Binding-site contacts:
Ligand atom O2 contacts residue TYR34 of chain 1.M at 4.0 Å.
Ligand atom C6 contacts residue TRP93 of chain 1.M at 3.5 Å (hydrophobic).
Ligand atom C16 contacts residue TRP93 of chain 1.M at 3.9 Å (hydrophobic).
Ligand atom C4 contacts residue TRP33 of chain 1.N at 3.5 Å (hydrophobic).
Ligand atom O1 contacts residue GLU99 of chain 1.N at 3.6 Å.
Ligand atom N1 contacts residue TRP33 of chain 1.N at 3.8 Å.
Ligand atom O4 contacts residue TRP33 of chain 1.N at 4.0 Å.
Ligand atom O2 contacts residue GLU99 of chain 1.N at 3.5 Å.
Ligand atom C13 contacts residue GLY51 of chain 1.M at 4.1 Å.
Ligand atom C13 contacts residue LEU100 of chain 1.N at 3.8 Å (hydrophobic).
Ligand atom C3 contacts residue TYR98 of chain 1.M at 3.4 Å (hydrophobic).
Ligand atom C15 contacts residue TYR34 of chain 1.M at 4.0 Å (hydrophobic).
Ligand atom C7 contacts residue TYR34 of chain 1.M at 3.6 Å (hydrophobic).
Ligand atom C6 contacts residue TYR98 of chain 1.M at 3.5 Å (hydrophobic).
Ligand atom C1 contacts residue TYR34 of chain 1.M at 3.7 Å (hydrophobic).
Ligand atom C8 contacts residue GLU99 of chain 1.N at 3.5 Å.
Ligand atom C9 contacts residue GLU99 of chain 1.N at 3.7 Å.
Ligand atom O2 contacts residue ALA52 of chain 1.M at 3.9 Å.
Ligand atom O3 contacts residue TYR34 of chain 1.M at 3.6 Å.
Ligand atom C4 contacts residue TYR98 of chain 1.M at 4.1 Å (hydrophobic).
Ligand atom C4 contacts residue GLU99 of chain 1.N at 3.6 Å.
Ligand atom C8 contacts residue TYR98 of chain 1.M at 4.0 Å (hydrophobic).
Ligand atom C14 contacts residue GLU99 of chain 1.N at 3.7 Å.
Ligand atom O1 contacts residue TYR98 of chain 1.M at 4.1 Å.
Ligand atom C2 contacts residue TYR98 of chain 1.M at 4.2 Å (hydrophobic).
Ligand atom C16 contacts residue TRP33 of chain 1.N at 3.8 Å (hydrophobic).
Ligand atom C14 contacts residue GLY51 of chain 1.M at 3.8 Å.
Ligand atom C2 contacts residue TYR34 of chain 1.M at 3.8 Å (hydrophobic).
Ligand atom C14 contacts residue ALA52 of chain 1.M at 3.7 Å (hydrophobic).
Ligand atom C12 contacts residue LEU100 of chain 1.N at 3.7 Å (hydrophobic).
Ligand atom C3 contacts residue GLU99 of chain 1.N at 3.5 Å.
Ligand atom O2 contacts residue TYR98 of chain 1.M at 3.3 Å (h-bond).
Ligand atom C6 contacts residue ASN50 of chain 1.N at 3.9 Å.
Ligand atom C6 contacts residue GLU99 of chain 1.N at 4.3 Å.
Ligand atom C5 contacts residue TRP33 of chain 1.N at 3.7 Å (hydrophobic).
Ligand atom C7 contacts residue TRP93 of chain 1.M at 3.4 Å (hydrophobic).
Ligand atom C13 contacts residue GLU99 of chain 1.N at 4.1 Å.
Ligand atom C5 contacts residue ASN50 of chain 1.N at 4.1 Å.
Ligand atom C13 contacts residue ILE55 of chain 1.M at 4.3 Å (hydrophobic).
Ligand atom C7 contacts residue TYR98 of chain 1.M at 3.5 Å (hydrophobic).

Sequence of chain 1.M:
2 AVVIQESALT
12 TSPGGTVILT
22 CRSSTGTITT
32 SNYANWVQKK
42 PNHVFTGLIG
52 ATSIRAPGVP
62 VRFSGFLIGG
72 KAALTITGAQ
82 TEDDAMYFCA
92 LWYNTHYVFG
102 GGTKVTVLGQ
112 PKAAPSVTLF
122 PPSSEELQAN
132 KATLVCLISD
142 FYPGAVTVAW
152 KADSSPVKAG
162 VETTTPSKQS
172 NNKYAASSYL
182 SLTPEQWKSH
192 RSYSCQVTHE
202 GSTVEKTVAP

The small molecule below binds the protein below.
Small molecule (SMILES): CN1[C@H]2CC[C@@H]1[C@@H](C(=O)O)[C@@H](OC(=O)c1ccccc1)C2

Sequence of chain 1.N:
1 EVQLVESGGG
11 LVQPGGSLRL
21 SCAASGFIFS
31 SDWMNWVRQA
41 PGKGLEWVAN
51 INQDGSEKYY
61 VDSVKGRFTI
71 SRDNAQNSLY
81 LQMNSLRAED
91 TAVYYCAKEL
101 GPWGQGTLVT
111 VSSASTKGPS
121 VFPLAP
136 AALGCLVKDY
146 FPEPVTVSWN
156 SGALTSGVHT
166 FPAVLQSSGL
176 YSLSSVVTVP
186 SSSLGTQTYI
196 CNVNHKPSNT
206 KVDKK